Binding-site contacts:
Ligand atom C32 contacts residue ASP25 of chain 1.A at 3.5 Å.
Ligand atom C40 contacts residue ILE47 of chain 1.A at 3.7 Å (hydrophobic).
Ligand atom C16 contacts residue ASP25 of chain 1.A at 3.1 Å.
Ligand atom N20 contacts residue GLY27 of chain 1.B at 3.1 Å (h-bond).
Ligand atom O10 contacts residue ILE50 of chain 1.B at 3.0 Å.
Ligand atom O18 contacts residue ASP25 of chain 1.B at 2.6 Å (salt-bridge).
Ligand atom O28 contacts residue ASP29 of chain 1.B at 2.9 Å (salt-bridge).
Ligand atom C55 contacts residue GLY49 of chain 1.B at 3.7 Å.
Ligand atom O18 contacts residue ASP25 of chain 1.A at 2.6 Å (salt-bridge).
Ligand atom O18 contacts residue GLY27 of chain 1.B at 3.4 Å.
Ligand atom C12 contacts residue GLY27 of chain 1.A at 3.6 Å.
Ligand atom C4 contacts residue ALA28 of chain 1.A at 3.7 Å (hydrophobic).
Ligand atom C59 contacts residue ILE50 of chain 1.B at 3.7 Å (hydrophobic).
Ligand atom O26 contacts residue ASP30 of chain 1.B at 3.1 Å (salt-bridge).
Ligand atom C56 contacts residue ILE50 of chain 1.B at 3.8 Å (hydrophobic).
Ligand atom C52 contacts residue GLY27 of chain 1.B at 3.5 Å.
Ligand atom C3 contacts residue ALA28 of chain 1.A at 3.7 Å (hydrophobic).
Ligand atom O26 contacts residue ALA28 of chain 1.B at 3.7 Å.
Ligand atom C60 contacts residue VAL82 of chain 1.A at 3.7 Å (hydrophobic).
Ligand atom C29 contacts residue ASP29 of chain 1.B at 3.7 Å.
Ligand atom C15 contacts residue VAL82 of chain 1.B at 3.8 Å (hydrophobic).
Ligand atom C40 contacts residue ASP30 of chain 1.A at 3.8 Å.
Ligand atom C17 contacts residue ASP25 of chain 1.B at 3.4 Å.
Ligand atom C31 contacts residue GLY48 of chain 1.B at 3.6 Å.
Ligand atom C27 contacts residue ASP29 of chain 1.B at 3.6 Å.
Ligand atom O9 contacts residue ILE84 of chain 1.A at 3.7 Å.
Ligand atom C56 contacts residue THR80 of chain 1.A at 3.7 Å.
Ligand atom C58 contacts residue ILE84 of chain 1.A at 3.3 Å (hydrophobic).
Ligand atom C3 contacts residue ASP30 of chain 1.A at 3.6 Å.
Ligand atom C27 contacts residue ASP30 of chain 1.B at 3.6 Å.
Ligand atom O26 contacts residue ASP29 of chain 1.B at 3.2 Å (salt-bridge).
Ligand atom C32 contacts residue GLY27 of chain 1.B at 3.6 Å.
Ligand atom O23 contacts residue ALA28 of chain 1.B at 3.5 Å.
Ligand atom C54 contacts residue GLY48 of chain 1.B at 3.4 Å.
Ligand atom C55 contacts residue ILE50 of chain 1.B at 3.7 Å (hydrophobic).
Ligand atom C6 contacts residue GLY48 of chain 1.A at 3.3 Å.
Ligand atom O10 contacts residue GLY49 of chain 1.A at 3.2 Å.
Ligand atom O39 contacts residue ASP30 of chain 1.A at 3.4 Å (salt-bridge).
Ligand atom C17 contacts residue ASP25 of chain 1.A at 3.4 Å.
Ligand atom C30 contacts residue GLY48 of chain 1.B at 3.1 Å.

This protein binds this small molecule.
Small molecule (SMILES): COc1ccc(S(=O)(=O)N(CC(C)C)C[C@@H](O)[C@H](CC23CC4CC(CC(C4)C2)C3)NC(=O)O[C@H]2CO[C@H]3OCC[C@H]32)cc1

Sequence of chain 1.A:
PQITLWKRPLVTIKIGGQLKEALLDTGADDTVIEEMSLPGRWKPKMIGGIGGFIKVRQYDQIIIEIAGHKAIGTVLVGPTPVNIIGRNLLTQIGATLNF

Sequence of chain 1.B:
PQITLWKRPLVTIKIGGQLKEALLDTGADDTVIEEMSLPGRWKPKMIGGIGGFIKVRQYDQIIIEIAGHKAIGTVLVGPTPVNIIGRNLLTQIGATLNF